Binding-site contacts:
Ligand atom O5 contacts residue ASN60 of chain 1.G at 2.5 Å (h-bond).
Ligand atom N2 contacts residue ASN60 of chain 1.G at 3.6 Å (h-bond).
Ligand atom C1 contacts residue ASN60 of chain 1.G at 1.4 Å.
Ligand atom O7 contacts residue ASN60 of chain 1.G at 4.5 Å.
Ligand atom C3 contacts residue ASN60 of chain 1.G at 3.5 Å.
Ligand atom C6 contacts residue GLN32 of chain 1.G at 3.6 Å.
Ligand atom C5 contacts residue ASN60 of chain 1.G at 3.2 Å.
Ligand atom O3 contacts residue ASN60 of chain 1.G at 4.4 Å.
Ligand atom O3 contacts residue SER33 of chain 1.G at 3.7 Å.
Ligand atom C3 contacts residue SER33 of chain 1.G at 4.2 Å.
Ligand atom O4 contacts residue SER33 of chain 1.G at 4.3 Å.
Ligand atom C2 contacts residue ASN60 of chain 1.G at 2.6 Å.
Ligand atom C4 contacts residue ASN60 of chain 1.G at 3.2 Å.
Ligand atom O6 contacts residue GLN32 of chain 1.G at 3.2 Å.
Ligand atom C2 contacts residue SER33 of chain 1.G at 4.2 Å.
Ligand atom C6 contacts residue ASN60 of chain 1.G at 3.5 Å.
Ligand atom C7 contacts residue ASN60 of chain 1.G at 4.5 Å.
Ligand atom C4 contacts residue SER33 of chain 1.G at 4.0 Å.

Sequence of chain 1.G:
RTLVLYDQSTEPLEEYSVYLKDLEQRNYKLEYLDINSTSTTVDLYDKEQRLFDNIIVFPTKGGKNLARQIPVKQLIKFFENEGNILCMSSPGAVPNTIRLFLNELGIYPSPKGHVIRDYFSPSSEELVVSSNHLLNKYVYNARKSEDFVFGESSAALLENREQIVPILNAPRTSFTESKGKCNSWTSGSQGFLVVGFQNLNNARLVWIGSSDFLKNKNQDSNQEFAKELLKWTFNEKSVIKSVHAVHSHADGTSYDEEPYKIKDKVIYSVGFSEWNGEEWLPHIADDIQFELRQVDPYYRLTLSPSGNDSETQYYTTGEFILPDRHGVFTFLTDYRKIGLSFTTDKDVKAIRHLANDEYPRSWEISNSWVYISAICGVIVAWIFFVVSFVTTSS

A small-molecule ligand and the protein it binds are described below.
Small molecule (SMILES): CC(=O)N[C@@H]1[C@@H](O)[C@H](O)[C@@H](CO)O[C@H]1O